A protein and the small-molecule ligand that binds it are described below.
Small molecule (SMILES): CC(=O)N[C@H]1[C@H](O[C@H]2[C@H](O)[C@@H](NC(C)=O)CO[C@@H]2CO)O[C@H](CO)[C@@H](O)[C@@H]1O

Sequence of chain 11.E:
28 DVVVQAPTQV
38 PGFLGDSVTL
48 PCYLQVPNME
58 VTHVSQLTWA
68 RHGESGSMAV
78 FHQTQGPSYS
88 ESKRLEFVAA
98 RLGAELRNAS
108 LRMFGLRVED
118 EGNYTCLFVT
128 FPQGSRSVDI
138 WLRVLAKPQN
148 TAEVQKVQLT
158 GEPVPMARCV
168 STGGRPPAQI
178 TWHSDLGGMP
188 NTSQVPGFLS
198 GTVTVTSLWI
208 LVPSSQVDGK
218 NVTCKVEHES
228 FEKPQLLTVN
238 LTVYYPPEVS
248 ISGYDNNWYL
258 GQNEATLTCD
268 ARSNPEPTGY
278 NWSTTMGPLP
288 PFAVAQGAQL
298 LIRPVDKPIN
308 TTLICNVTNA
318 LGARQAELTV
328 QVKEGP

Binding-site contacts:
Ligand atom C2 contacts residue ASN218 of chain 11.E at 2.3 Å.
Ligand atom C4 contacts residue ASN218 of chain 11.E at 4.1 Å.
Ligand atom N2 contacts residue ASN218 of chain 11.E at 2.9 Å (h-bond).
Ligand atom O5 contacts residue NAG1 of chain 11.J at 4.1 Å.
Ligand atom O7 contacts residue ASN218 of chain 11.E at 2.3 Å (h-bond).
Ligand atom O5 contacts residue ASN218 of chain 11.E at 2.3 Å (h-bond).
Ligand atom C7 contacts residue ASN218 of chain 11.E at 2.9 Å.
Ligand atom C1 contacts residue ASN218 of chain 11.E at 1.4 Å.
Ligand atom C3 contacts residue ASN218 of chain 11.E at 3.7 Å.
Ligand atom C8 contacts residue ASN218 of chain 11.E at 4.3 Å.
Ligand atom C5 contacts residue NAG1 of chain 11.J at 4.3 Å.
Ligand atom C1 contacts residue NAG1 of chain 11.J at 3.7 Å.
Ligand atom C5 contacts residue ASN218 of chain 11.E at 3.6 Å.
Ligand atom O5 contacts residue THR235 of chain 11.E at 4.4 Å.